Sequence of chain 1.A:
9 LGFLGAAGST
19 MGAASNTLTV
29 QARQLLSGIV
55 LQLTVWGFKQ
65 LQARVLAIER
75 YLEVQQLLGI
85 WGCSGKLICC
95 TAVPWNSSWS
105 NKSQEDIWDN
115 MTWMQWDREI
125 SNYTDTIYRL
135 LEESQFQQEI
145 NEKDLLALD

A protein and the small-molecule ligand that binds it are described below.
Small molecule (SMILES): CC(=O)N[C@@H]1[C@@H](O)[C@H](O)[C@@H](CO)O[C@H]1O

Binding-site contacts:
Ligand atom C8 contacts residue ASN100 of chain 1.A at 4.4 Å.
Ligand atom C2 contacts residue ASN100 of chain 1.A at 2.5 Å.
Ligand atom C1 contacts residue SER102 of chain 1.A at 3.7 Å.
Ligand atom C7 contacts residue ASN100 of chain 1.A at 3.1 Å.
Ligand atom C3 contacts residue ASN100 of chain 1.A at 3.8 Å.
Ligand atom N2 contacts residue ASN100 of chain 1.A at 2.9 Å (h-bond).
Ligand atom C5 contacts residue SER102 of chain 1.A at 4.0 Å.
Ligand atom C4 contacts residue ASN100 of chain 1.A at 4.2 Å.
Ligand atom O7 contacts residue ASN100 of chain 1.A at 3.0 Å (h-bond).
Ligand atom O5 contacts residue SER102 of chain 1.A at 3.8 Å.
Ligand atom O6 contacts residue SER102 of chain 1.A at 4.5 Å.
Ligand atom O5 contacts residue ASN100 of chain 1.A at 2.4 Å (h-bond).
Ligand atom C5 contacts residue ASN100 of chain 1.A at 3.7 Å.
Ligand atom C1 contacts residue ASN100 of chain 1.A at 1.4 Å.